The small molecule below binds the protein below.
Small molecule (SMILES): CC(=O)N[C@H]1[C@H](O[C@H]2[C@H](O)[C@@H](NC(C)=O)CO[C@@H]2CO)O[C@H](CO)[C@@H](O[C@@H]2O[C@H](C)[C@@H](O)[C@H](O)[C@@H]2O)[C@@H]1O

Sequence of chain 3.A:
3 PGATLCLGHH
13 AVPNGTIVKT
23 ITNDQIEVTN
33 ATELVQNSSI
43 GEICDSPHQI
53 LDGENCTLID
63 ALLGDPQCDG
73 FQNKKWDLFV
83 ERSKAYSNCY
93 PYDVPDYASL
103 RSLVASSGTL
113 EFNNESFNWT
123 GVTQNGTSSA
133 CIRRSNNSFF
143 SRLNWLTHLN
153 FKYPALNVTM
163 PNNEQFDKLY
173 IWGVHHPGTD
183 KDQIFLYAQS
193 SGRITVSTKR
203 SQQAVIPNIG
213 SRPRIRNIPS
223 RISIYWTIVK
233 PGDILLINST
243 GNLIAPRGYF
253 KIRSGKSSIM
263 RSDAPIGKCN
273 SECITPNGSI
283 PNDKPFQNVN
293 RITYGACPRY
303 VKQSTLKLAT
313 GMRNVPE

Binding-site contacts:
Ligand atom C8 contacts residue ASN279 of chain 3.A at 4.3 Å.
Ligand atom C2 contacts residue ASN279 of chain 3.A at 2.5 Å.
Ligand atom C8 contacts residue ASN39 of chain 3.A at 3.6 Å.
Ligand atom C2 contacts residue VAL291 of chain 3.A at 4.0 Å (hydrophobic).
Ligand atom O6 contacts residue ASN279 of chain 3.A at 3.7 Å.
Ligand atom O5 contacts residue VAL291 of chain 3.A at 4.3 Å.
Ligand atom C5 contacts residue ASN279 of chain 3.A at 3.7 Å.
Ligand atom C4 contacts residue ASN279 of chain 3.A at 4.3 Å.
Ligand atom C6 contacts residue ASN292 of chain 3.A at 4.5 Å.
Ligand atom C6 contacts residue ASN279 of chain 3.A at 4.5 Å.
Ligand atom O6 contacts residue ASN292 of chain 3.A at 3.5 Å (h-bond).
Ligand atom O6 contacts residue GLU69 of chain 3.B at 4.4 Å.
Ligand atom C5 contacts residue VAL291 of chain 3.A at 4.2 Å (hydrophobic).
Ligand atom C3 contacts residue VAL291 of chain 3.A at 4.0 Å (hydrophobic).
Ligand atom N2 contacts residue VAL291 of chain 3.A at 3.9 Å.
Ligand atom C8 contacts residue GLU69 of chain 3.B at 4.0 Å.
Ligand atom C3 contacts residue ASN279 of chain 3.A at 3.8 Å.
Ligand atom C1 contacts residue ASN279 of chain 3.A at 1.4 Å.
Ligand atom C7 contacts residue ASN279 of chain 3.A at 3.1 Å.
Ligand atom C8 contacts residue ARG293 of chain 3.A at 4.3 Å.
Ligand atom C1 contacts residue VAL291 of chain 3.A at 3.5 Å (hydrophobic).
Ligand atom N2 contacts residue ASN279 of chain 3.A at 2.9 Å (h-bond).
Ligand atom O5 contacts residue ASN279 of chain 3.A at 2.4 Å (h-bond).
Ligand atom O7 contacts residue ASN279 of chain 3.A at 2.9 Å (h-bond).

Sequence of chain 3.B:
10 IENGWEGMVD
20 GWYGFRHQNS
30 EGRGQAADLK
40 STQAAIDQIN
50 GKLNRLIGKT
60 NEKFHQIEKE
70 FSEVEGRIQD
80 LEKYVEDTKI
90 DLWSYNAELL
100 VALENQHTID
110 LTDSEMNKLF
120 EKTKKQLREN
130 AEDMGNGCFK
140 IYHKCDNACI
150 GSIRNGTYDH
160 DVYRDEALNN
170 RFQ